Binding-site contacts:
Ligand atom O3 contacts residue LEU93 of chain 1.A at 4.0 Å.
Ligand atom C17 contacts residue LEU93 of chain 1.A at 3.6 Å (hydrophobic).
Ligand atom O2 contacts residue ILE130 of chain 1.A at 3.8 Å.
Ligand atom C6 contacts residue LEU231 of chain 1.A at 4.0 Å (hydrophobic).
Ligand atom O2 contacts residue MET127 of chain 1.A at 4.0 Å.
Ligand atom O1 contacts residue MET49 of chain 1.A at 3.4 Å.
Ligand atom C20 contacts residue ALA56 of chain 1.A at 3.7 Å (hydrophobic).
Ligand atom C8 contacts residue GLY227 of chain 1.A at 3.8 Å.
Ligand atom C20 contacts residue LEU52 of chain 1.A at 3.5 Å (hydrophobic).
Ligand atom C9 contacts residue ILE130 of chain 1.A at 4.2 Å (hydrophobic).
Ligand atom C19 contacts residue LEU52 of chain 1.A at 4.2 Å (hydrophobic).
Ligand atom C8 contacts residue HIS230 of chain 1.A at 3.6 Å.
Ligand atom O1 contacts residue GLY227 of chain 1.A at 4.2 Å.
Ligand atom C2 contacts residue PHE110 of chain 1.A at 4.1 Å (hydrophobic).
Ligand atom C15 contacts residue MET94 of chain 1.A at 3.8 Å (hydrophobic).
Ligand atom C19 contacts residue ALA56 of chain 1.A at 3.9 Å (hydrophobic).
Ligand atom C6 contacts residue LEU90 of chain 1.A at 4.1 Å (hydrophobic).
Ligand atom C18 contacts residue LEU93 of chain 1.A at 4.1 Å (hydrophobic).
Ligand atom C7 contacts residue MET49 of chain 1.A at 4.1 Å (hydrophobic).
Ligand atom C7 contacts residue HIS230 of chain 1.A at 3.7 Å.
Ligand atom C15 contacts residue LEU97 of chain 1.A at 3.9 Å (hydrophobic).
Ligand atom C16 contacts residue PHE110 of chain 1.A at 4.0 Å (hydrophobic).
Ligand atom C12 contacts residue LEU90 of chain 1.A at 4.2 Å (hydrophobic).
Ligand atom C19 contacts residue LEU55 of chain 1.A at 4.1 Å (hydrophobic).
Ligand atom C3 contacts residue LEU52 of chain 1.A at 3.8 Å (hydrophobic).
Ligand atom C9 contacts residue MET94 of chain 1.A at 4.0 Å (hydrophobic).
Ligand atom C19 contacts residue GLU59 of chain 1.A at 3.0 Å.
Ligand atom O3 contacts residue GLU59 of chain 1.A at 2.4 Å (salt-bridge).
Ligand atom C4 contacts residue MET49 of chain 1.A at 4.2 Å (hydrophobic).
Ligand atom C14 contacts residue PHE110 of chain 1.A at 4.2 Å (hydrophobic).
Ligand atom C20 contacts residue PHE110 of chain 1.A at 4.1 Å (hydrophobic).
Ligand atom O2 contacts residue HIS230 of chain 1.A at 3.1 Å (h-bond).
Ligand atom O2 contacts residue GLY227 of chain 1.A at 4.2 Å.
Ligand atom O3 contacts residue ARG100 of chain 1.A at 3.1 Å (salt-bridge).
Ligand atom C21 contacts residue PHE110 of chain 1.A at 3.9 Å (hydrophobic).
Ligand atom C18 contacts residue GLU59 of chain 1.A at 3.1 Å.
Ligand atom O1 contacts residue HIS230 of chain 1.A at 3.2 Å (h-bond).
Ligand atom C18 contacts residue ARG100 of chain 1.A at 4.0 Å.
Ligand atom C4 contacts residue LEU52 of chain 1.A at 3.9 Å (hydrophobic).
Ligand atom O1 contacts residue LEU231 of chain 1.A at 3.6 Å.

Sequence of chain 1.A:
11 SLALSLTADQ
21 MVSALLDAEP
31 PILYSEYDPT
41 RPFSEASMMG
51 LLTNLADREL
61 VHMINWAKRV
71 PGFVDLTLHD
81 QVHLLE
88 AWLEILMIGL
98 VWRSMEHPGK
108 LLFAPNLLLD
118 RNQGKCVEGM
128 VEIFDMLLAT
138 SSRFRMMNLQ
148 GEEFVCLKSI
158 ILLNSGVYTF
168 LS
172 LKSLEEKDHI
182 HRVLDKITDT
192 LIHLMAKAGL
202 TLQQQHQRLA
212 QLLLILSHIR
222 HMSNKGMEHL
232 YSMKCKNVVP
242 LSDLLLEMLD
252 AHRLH

A small-molecule ligand and the protein it binds are described below.
Small molecule (SMILES): C[C@]12CC[C@@H]3c4ccc(O)cc4CC[C@H]3[C@@H]1C[C@@H](O)[C@@H]2O